This protein binds this small molecule.
Small molecule (SMILES): O=C(O)COc1cc(F)ccc1C(=O)NCc1cccc([N+](=O)[O-])c1

Binding-site contacts:
Ligand atom O36 contacts residue NAP1 of chain 1.B at 3.5 Å (h-bond).
Ligand atom C12 contacts residue TRP112 of chain 1.A at 3.4 Å (hydrophobic).
Ligand atom C4 contacts residue TRP112 of chain 1.A at 3.3 Å (hydrophobic).
Ligand atom C5 contacts residue TRP112 of chain 1.A at 3.4 Å (hydrophobic).
Ligand atom C11 contacts residue TRP112 of chain 1.A at 3.5 Å (hydrophobic).
Ligand atom O8 contacts residue THR114 of chain 1.A at 3.5 Å.
Ligand atom N7 contacts residue TRP112 of chain 1.A at 3.6 Å.
Ligand atom N7 contacts residue CYS304 of chain 1.A at 3.5 Å.
Ligand atom C6 contacts residue TRP112 of chain 1.A at 3.4 Å (hydrophobic).
Ligand atom O8 contacts residue CYS304 of chain 1.A at 3.4 Å.
Ligand atom C10 contacts residue THR114 of chain 1.A at 3.6 Å.
Ligand atom O36 contacts residue TRP112 of chain 1.A at 3.0 Å (h-bond).
Ligand atom O34 contacts residue HIS111 of chain 1.A at 2.7 Å (h-bond).
Ligand atom C33 contacts residue NAP1 of chain 1.B at 3.5 Å.
Ligand atom C33 contacts residue HIS111 of chain 1.A at 3.4 Å.
Ligand atom C5 contacts residue ALA301 of chain 1.A at 3.5 Å (hydrophobic).
Ligand atom C12 contacts residue TRP80 of chain 1.A at 3.8 Å (hydrophobic).
Ligand atom O34 contacts residue NAP1 of chain 1.B at 3.0 Å.
Ligand atom C10 contacts residue CYS304 of chain 1.A at 3.7 Å (hydrophobic).
Ligand atom O34 contacts residue TYR49 of chain 1.A at 2.7 Å (h-bond).
Ligand atom C10 contacts residue TRP112 of chain 1.A at 3.5 Å (hydrophobic).
Ligand atom C32 contacts residue NAP1 of chain 1.B at 3.6 Å.
Ligand atom O8 contacts residue TYR310 of chain 1.A at 3.8 Å.
Ligand atom C3 contacts residue TRP112 of chain 1.A at 3.4 Å (hydrophobic).
Ligand atom C11 contacts residue TRP80 of chain 1.A at 3.8 Å (hydrophobic).
Ligand atom C32 contacts residue TRP21 of chain 1.A at 3.7 Å (hydrophobic).
Ligand atom O31 contacts residue TRP21 of chain 1.A at 3.5 Å.
Ligand atom F27 contacts residue TRP21 of chain 1.A at 3.7 Å.
Ligand atom C12 contacts residue PHE123 of chain 1.A at 3.8 Å (hydrophobic).
Ligand atom C26 contacts residue TRP21 of chain 1.A at 3.7 Å (hydrophobic).
Ligand atom F27 contacts residue VAL48 of chain 1.A at 3.2 Å.
Ligand atom O20 contacts residue PHE123 of chain 1.A at 3.7 Å.
Ligand atom O9 contacts residue ALA301 of chain 1.A at 3.4 Å (h-bond).
Ligand atom O8 contacts residue TRP112 of chain 1.A at 3.8 Å.
Ligand atom F27 contacts residue TYR49 of chain 1.A at 3.8 Å.
Ligand atom C22 contacts residue PHE123 of chain 1.A at 3.7 Å (hydrophobic).
Ligand atom C28 contacts residue TRP21 of chain 1.A at 3.2 Å (hydrophobic).
Ligand atom O36 contacts residue HIS111 of chain 1.A at 3.3 Å (h-bond).
Ligand atom O9 contacts residue CYS304 of chain 1.A at 3.7 Å.
Ligand atom O9 contacts residue TYR310 of chain 1.A at 3.2 Å.

Sequence of chain 1.A:
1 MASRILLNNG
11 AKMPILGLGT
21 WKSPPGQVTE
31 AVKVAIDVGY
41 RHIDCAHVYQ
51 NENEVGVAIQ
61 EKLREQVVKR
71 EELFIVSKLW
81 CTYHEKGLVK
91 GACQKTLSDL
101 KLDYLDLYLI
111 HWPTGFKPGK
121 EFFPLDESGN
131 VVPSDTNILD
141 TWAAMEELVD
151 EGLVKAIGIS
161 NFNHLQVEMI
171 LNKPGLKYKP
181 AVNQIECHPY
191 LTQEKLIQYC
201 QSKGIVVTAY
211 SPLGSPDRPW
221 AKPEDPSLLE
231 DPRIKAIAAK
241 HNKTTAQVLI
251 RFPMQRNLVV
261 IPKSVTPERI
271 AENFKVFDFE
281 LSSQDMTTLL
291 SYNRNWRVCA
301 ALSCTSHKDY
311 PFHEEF